A protein and the small-molecule ligand that binds it are described below.
Small molecule (SMILES): CC(C)[C@H]1CC[C@H](C)CC1=O

Sequence of chain 1.A:
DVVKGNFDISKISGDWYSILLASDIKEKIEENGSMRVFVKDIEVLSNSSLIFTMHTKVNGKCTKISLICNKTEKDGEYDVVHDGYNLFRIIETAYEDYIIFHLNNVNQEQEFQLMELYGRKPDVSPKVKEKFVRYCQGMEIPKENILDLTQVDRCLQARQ

Binding-site contacts:
Ligand atom O contacts residue LEU121 of chain 1.A at 3.4 Å.
Ligand atom C1 contacts residue GLU134 of chain 1.A at 4.0 Å.
Ligand atom C contacts residue PHE70 of chain 1.A at 3.3 Å (hydrophobic).
Ligand atom C4 contacts residue GLU134 of chain 1.A at 4.0 Å.
Ligand atom C6 contacts residue GLU134 of chain 1.A at 3.0 Å.
Ligand atom C1 contacts residue TYR136 of chain 1.A at 4.1 Å (hydrophobic).
Ligand atom C contacts residue PHE106 of chain 1.A at 3.4 Å (hydrophobic).
Ligand atom C contacts residue TYR136 of chain 1.A at 4.4 Å (hydrophobic).
Ligand atom C1 contacts residue PHE70 of chain 1.A at 3.7 Å (hydrophobic).
Ligand atom O contacts residue LEU132 of chain 1.A at 3.5 Å.
Ligand atom C2 contacts residue PHE70 of chain 1.A at 3.4 Å (hydrophobic).
Ligand atom C4 contacts residue LEU121 of chain 1.A at 4.4 Å (hydrophobic).
Ligand atom C1 contacts residue PHE119 of chain 1.A at 4.2 Å (hydrophobic).
Ligand atom C5 contacts residue TYR136 of chain 1.A at 3.6 Å (hydrophobic).
Ligand atom C4 contacts residue MET72 of chain 1.A at 3.9 Å (hydrophobic).
Ligand atom C8 contacts residue MET72 of chain 1.A at 3.5 Å (hydrophobic).
Ligand atom C9 contacts residue LEU85 of chain 1.A at 3.6 Å (hydrophobic).
Ligand atom C7 contacts residue GLU134 of chain 1.A at 4.2 Å.
Ligand atom C3 contacts residue LEU121 of chain 1.A at 4.2 Å (hydrophobic).
Ligand atom C6 contacts residue TYR136 of chain 1.A at 2.9 Å (hydrophobic).
Ligand atom C contacts residue PHE119 of chain 1.A at 3.1 Å (hydrophobic).
Ligand atom C8 contacts residue LEU132 of chain 1.A at 4.4 Å (hydrophobic).
Ligand atom C6 contacts residue PHE70 of chain 1.A at 4.0 Å (hydrophobic).
Ligand atom C3 contacts residue VAL98 of chain 1.A at 4.2 Å (hydrophobic).
Ligand atom C9 contacts residue HIS100 of chain 1.A at 4.2 Å.
Ligand atom C8 contacts residue VAL55 of chain 1.A at 4.2 Å (hydrophobic).
Ligand atom C1 contacts residue PHE106 of chain 1.A at 4.0 Å (hydrophobic).
Ligand atom O contacts residue GLU134 of chain 1.A at 2.5 Å (salt-bridge).
Ligand atom C9 contacts residue MET72 of chain 1.A at 4.2 Å (hydrophobic).
Ligand atom C5 contacts residue LEU121 of chain 1.A at 4.0 Å (hydrophobic).
Ligand atom C3 contacts residue LEU85 of chain 1.A at 4.5 Å (hydrophobic).
Ligand atom C7 contacts residue MET72 of chain 1.A at 4.2 Å (hydrophobic).
Ligand atom C8 contacts residue GLU134 of chain 1.A at 3.4 Å.
Ligand atom C5 contacts residue GLU134 of chain 1.A at 3.0 Å.
Ligand atom C4 contacts residue TYR136 of chain 1.A at 4.1 Å (hydrophobic).
Ligand atom O contacts residue TYR136 of chain 1.A at 4.4 Å.
Ligand atom C2 contacts residue PHE106 of chain 1.A at 3.9 Å (hydrophobic).
Ligand atom C6 contacts residue PHE119 of chain 1.A at 4.4 Å (hydrophobic).
Ligand atom C7 contacts residue LEU121 of chain 1.A at 4.3 Å (hydrophobic).